This protein binds this small molecule.
Small molecule (SMILES): COc1ccc(NC2=C(c3ccccc3)C(=O)N(Cc3ccccc3)C2=O)cc1

Binding-site contacts:
Ligand atom C16 contacts residue LEU128 of chain 1.F at 3.5 Å (hydrophobic).
Ligand atom C24 contacts residue PHE123 of chain 1.F at 3.7 Å (hydrophobic).
Ligand atom C18 contacts residue LEU128 of chain 1.F at 3.7 Å (hydrophobic).
Ligand atom C29 contacts residue PHE112 of chain 1.F at 3.4 Å (hydrophobic).
Ligand atom C28 contacts residue LEU57 of chain 1.F at 3.8 Å (hydrophobic).
Ligand atom C5 contacts residue ALA58 of chain 1.F at 3.7 Å (hydrophobic).
Ligand atom O2 contacts residue PHE112 of chain 1.F at 3.4 Å.
Ligand atom C26 contacts residue ILE92 of chain 1.F at 3.7 Å (hydrophobic).
Ligand atom C3 contacts residue PHE112 of chain 1.F at 3.7 Å (hydrophobic).
Ligand atom C19 contacts residue PHE51 of chain 1.F at 3.9 Å (hydrophobic).
Ligand atom O21 contacts residue THR55 of chain 1.F at 3.5 Å.
Ligand atom C4 contacts residue SER61 of chain 1.F at 3.8 Å.
Ligand atom O21 contacts residue ALA58 of chain 1.F at 3.6 Å.
Ligand atom C16 contacts residue LEU225 of chain 1.F at 3.6 Å (hydrophobic).
Ligand atom C16 contacts residue GLN221 of chain 1.F at 3.8 Å.
Ligand atom C6 contacts residue ALA58 of chain 1.F at 3.9 Å (hydrophobic).
Ligand atom C4 contacts residue MET95 of chain 1.F at 3.6 Å (hydrophobic).
Ligand atom C17 contacts residue LEU128 of chain 1.F at 3.5 Å (hydrophobic).
Ligand atom C18 contacts residue PHE51 of chain 1.F at 3.6 Å (hydrophobic).
Ligand atom O21 contacts residue PHE54 of chain 1.F at 3.8 Å.
Ligand atom C27 contacts residue ILE92 of chain 1.F at 3.6 Å (hydrophobic).
Ligand atom C13 contacts residue TRP240 of chain 1.F at 3.6 Å (hydrophobic).
Ligand atom N7 contacts residue ALA58 of chain 1.F at 3.7 Å.
Ligand atom C13 contacts residue LEU232 of chain 1.F at 3.8 Å (hydrophobic).
Ligand atom O11 contacts residue HIS218 of chain 1.F at 3.0 Å (h-bond).
Ligand atom C25 contacts residue THR99 of chain 1.F at 3.8 Å.
Ligand atom C29 contacts residue LEU57 of chain 1.F at 3.9 Å (hydrophobic).
Ligand atom C15 contacts residue LEU225 of chain 1.F at 3.7 Å (hydrophobic).
Ligand atom C18 contacts residue ALA126 of chain 1.F at 3.6 Å (hydrophobic).
Ligand atom N12 contacts residue TRP240 of chain 1.F at 3.7 Å.
Ligand atom O11 contacts residue PHE132 of chain 1.F at 3.9 Å.
Ligand atom C17 contacts residue LEU225 of chain 1.F at 3.9 Å (hydrophobic).
Ligand atom C10 contacts residue TRP240 of chain 1.F at 3.9 Å (hydrophobic).
Ligand atom C5 contacts residue MET95 of chain 1.F at 3.4 Å (hydrophobic).
Ligand atom N7 contacts residue PHE54 of chain 1.F at 3.6 Å (h-bond).
Ligand atom C1 contacts residue PHE112 of chain 1.F at 3.8 Å (hydrophobic).
Ligand atom C1 contacts residue SER61 of chain 1.F at 3.7 Å.
Ligand atom C17 contacts residue GLY127 of chain 1.F at 3.4 Å.
Ligand atom C10 contacts residue HIS218 of chain 1.F at 3.9 Å.
Ligand atom C15 contacts residue LEU128 of chain 1.F at 3.8 Å (hydrophobic).

Sequence of chain 1.F:
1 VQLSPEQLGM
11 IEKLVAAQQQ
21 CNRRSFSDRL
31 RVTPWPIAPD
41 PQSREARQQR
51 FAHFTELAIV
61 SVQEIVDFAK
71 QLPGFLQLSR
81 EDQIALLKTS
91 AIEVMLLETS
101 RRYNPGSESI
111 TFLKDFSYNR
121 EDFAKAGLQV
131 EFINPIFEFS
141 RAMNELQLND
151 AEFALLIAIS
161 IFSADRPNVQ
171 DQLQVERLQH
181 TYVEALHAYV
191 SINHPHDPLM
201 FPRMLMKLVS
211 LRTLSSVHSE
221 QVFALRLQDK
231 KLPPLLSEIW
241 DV